Sequence of chain 1.I:
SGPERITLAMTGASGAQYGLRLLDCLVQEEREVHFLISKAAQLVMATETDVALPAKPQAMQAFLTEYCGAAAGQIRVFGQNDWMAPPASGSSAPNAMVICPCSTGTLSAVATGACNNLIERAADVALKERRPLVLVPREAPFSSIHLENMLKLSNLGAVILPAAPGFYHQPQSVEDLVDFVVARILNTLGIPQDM

Binding-site contacts:
Ligand atom P1 contacts residue SER125 of chain 1.I at 3.6 Å.
Ligand atom C21 contacts residue SER111 of chain 1.E at 3.6 Å.
Ligand atom C15 contacts residue TRP105 of chain 1.E at 3.6 Å (hydrophobic).
Ligand atom C6 contacts residue GLY34 of chain 1.I at 3.1 Å.
Ligand atom N3 contacts residue ARG160 of chain 1.I at 2.9 Å (salt-bridge).
Ligand atom O8 contacts residue SER36 of chain 1.I at 3.4 Å (h-bond).
Ligand atom N4 contacts residue ARG143 of chain 1.E at 3.6 Å.
Ligand atom N4 contacts residue GLY34 of chain 1.I at 3.3 Å (h-bond).
Ligand atom C7 contacts residue GLY34 of chain 1.I at 3.2 Å.
Ligand atom O3 contacts residue SER125 of chain 1.I at 2.5 Å (h-bond).
Ligand atom O4 contacts residue SER60 of chain 1.I at 2.7 Å (h-bond).
Ligand atom N1 contacts residue GLY34 of chain 1.I at 3.1 Å (h-bond).
Ligand atom C12 contacts residue VAL66 of chain 1.I at 3.5 Å (hydrophobic).
Ligand atom C22 contacts residue PO41 of chain 1.AA at 3.3 Å.
Ligand atom C19 contacts residue TYR190 of chain 1.C at 3.4 Å (hydrophobic).
Ligand atom O9 contacts residue THR126 of chain 1.I at 2.9 Å (h-bond).
Ligand atom O2 contacts residue ALA62 of chain 1.I at 3.6 Å.
Ligand atom C16 contacts residue SER36 of chain 1.I at 3.5 Å.
Ligand atom C4 contacts residue GLY34 of chain 1.I at 3.2 Å.
Ligand atom O8 contacts residue ARG160 of chain 1.I at 2.5 Å (salt-bridge).
Ligand atom O7 contacts residue CYS137 of chain 1.E at 3.5 Å (h-bond).
Ligand atom C18 contacts residue TYR190 of chain 1.C at 3.5 Å (hydrophobic).
Ligand atom C18 contacts residue PO41 of chain 1.AA at 3.5 Å.
Ligand atom O5 contacts residue TRP105 of chain 1.E at 3.2 Å.
Ligand atom C15 contacts residue LEU65 of chain 1.I at 3.6 Å (hydrophobic).
Ligand atom C16 contacts residue ARG160 of chain 1.I at 3.5 Å.
Ligand atom O3 contacts residue THR128 of chain 1.I at 2.7 Å (h-bond).
Ligand atom C11 contacts residue VAL66 of chain 1.I at 3.5 Å (hydrophobic).
Ligand atom C10 contacts residue GLY34 of chain 1.I at 3.6 Å.
Ligand atom C19 contacts residue PO41 of chain 1.AA at 3.2 Å.
Ligand atom O6 contacts residue GLY34 of chain 1.I at 2.7 Å (h-bond).
Ligand atom O6 contacts residue ALA62 of chain 1.I at 3.4 Å.
Ligand atom O9 contacts residue SER125 of chain 1.I at 3.4 Å.
Ligand atom O4 contacts residue GLY34 of chain 1.I at 2.5 Å (h-bond).
Ligand atom O4 contacts residue THR33 of chain 1.I at 3.4 Å.
Ligand atom C22 contacts residue ARG143 of chain 1.E at 3.7 Å.
Ligand atom C22 contacts residue ALA110 of chain 1.E at 3.3 Å (hydrophobic).
Ligand atom O1 contacts residue SER60 of chain 1.I at 3.5 Å.
Ligand atom C20 contacts residue PO41 of chain 1.AA at 3.2 Å.
Ligand atom O5 contacts residue CYS137 of chain 1.E at 2.7 Å (h-bond).

Sequence of chain 1.C:
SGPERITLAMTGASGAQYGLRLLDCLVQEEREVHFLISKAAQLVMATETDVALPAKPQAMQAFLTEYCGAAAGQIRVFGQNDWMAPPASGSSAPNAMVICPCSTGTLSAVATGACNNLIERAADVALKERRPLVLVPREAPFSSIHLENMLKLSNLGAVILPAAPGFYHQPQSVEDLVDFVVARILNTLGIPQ

Sequence of chain 1.E:
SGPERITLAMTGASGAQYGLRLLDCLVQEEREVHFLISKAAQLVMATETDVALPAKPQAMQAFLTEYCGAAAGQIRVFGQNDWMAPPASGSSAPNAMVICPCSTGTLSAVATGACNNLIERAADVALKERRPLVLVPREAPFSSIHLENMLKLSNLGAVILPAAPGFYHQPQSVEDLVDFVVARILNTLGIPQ

The protein below binds the small molecule below.
Small molecule (SMILES): CC(C)=CCC/C(C)=C\CN1c2cc(C)c(C)cc2N(C[C@H](O)[C@H](O)[C@H](O)COP(=O)(O)O)c2[nH]c(=O)[nH]c(=O)c21